Sequence of chain 52.C:
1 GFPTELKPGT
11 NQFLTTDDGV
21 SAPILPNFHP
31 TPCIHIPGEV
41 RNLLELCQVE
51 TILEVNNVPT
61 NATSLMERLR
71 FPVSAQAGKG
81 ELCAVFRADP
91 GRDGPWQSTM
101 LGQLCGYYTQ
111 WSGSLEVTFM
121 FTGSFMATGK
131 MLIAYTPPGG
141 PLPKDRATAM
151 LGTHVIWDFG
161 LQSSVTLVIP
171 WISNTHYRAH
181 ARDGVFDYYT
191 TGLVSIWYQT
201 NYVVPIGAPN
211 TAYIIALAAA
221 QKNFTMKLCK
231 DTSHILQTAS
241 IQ

Sequence of chain 51.A:
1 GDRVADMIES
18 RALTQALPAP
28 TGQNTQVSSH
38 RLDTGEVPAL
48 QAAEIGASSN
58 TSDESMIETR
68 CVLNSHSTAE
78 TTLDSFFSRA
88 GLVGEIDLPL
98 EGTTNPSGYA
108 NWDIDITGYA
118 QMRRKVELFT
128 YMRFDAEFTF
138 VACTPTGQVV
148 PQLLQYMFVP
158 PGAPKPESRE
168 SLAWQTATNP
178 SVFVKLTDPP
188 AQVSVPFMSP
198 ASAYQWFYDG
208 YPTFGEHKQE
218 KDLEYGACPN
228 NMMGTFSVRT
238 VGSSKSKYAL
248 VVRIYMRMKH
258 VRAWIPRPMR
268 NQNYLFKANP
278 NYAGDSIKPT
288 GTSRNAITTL

This small molecule binds to this protein.
Small molecule (SMILES): CCO/N=C/c1ccc(OCC[C@@H](C)CCN2CCN(c3ccnc(N)c3)C2=O)cc1

Binding-site contacts:
Ligand atom CAA contacts residue SER178 of chain 51.A at 3.5 Å.
Ligand atom CAB contacts residue PHE135 of chain 51.A at 3.8 Å (hydrophobic).
Ligand atom CAE contacts residue PHE137 of chain 51.A at 3.9 Å (hydrophobic).
Ligand atom CAG contacts residue GLN202 of chain 51.A at 3.5 Å.
Ligand atom OAV contacts residue VAL190 of chain 51.A at 3.9 Å.
Ligand atom CAA contacts residue TYR153 of chain 51.A at 3.9 Å (hydrophobic).
Ligand atom CAI contacts residue PHE155 of chain 51.A at 3.1 Å (hydrophobic).
Ligand atom OAD contacts residue ILE113 of chain 51.A at 3.1 Å (h-bond).
Ligand atom NAC contacts residue THR114 of chain 51.A at 3.1 Å (h-bond).
Ligand atom CAR contacts residue ASN228 of chain 51.A at 3.7 Å.
Ligand atom OAD contacts residue ASP112 of chain 51.A at 3.4 Å.
Ligand atom CAH contacts residue VAL192 of chain 51.A at 3.5 Å (hydrophobic).
Ligand atom CAF contacts residue TRP203 of chain 51.A at 3.7 Å (hydrophobic).
Ligand atom CAH contacts residue PHE135 of chain 51.A at 3.4 Å (hydrophobic).
Ligand atom CAY contacts residue THR114 of chain 51.A at 3.8 Å.
Ligand atom CAR contacts residue TYR201 of chain 51.A at 3.2 Å (hydrophobic).
Ligand atom NBE contacts residue TRP203 of chain 51.A at 3.8 Å.
Ligand atom CAL contacts residue THR114 of chain 51.A at 3.8 Å.
Ligand atom CAJ contacts residue PHE135 of chain 51.A at 3.1 Å (hydrophobic).
Ligand atom CAF contacts residue GLN202 of chain 51.A at 3.5 Å.
Ligand atom CAM contacts residue PHE155 of chain 51.A at 3.8 Å (hydrophobic).
Ligand atom CBB contacts residue ASN228 of chain 51.A at 3.7 Å.
Ligand atom CAM contacts residue PRO177 of chain 51.A at 3.6 Å (hydrophobic).
Ligand atom CAN contacts residue PHE135 of chain 51.A at 3.4 Å (hydrophobic).
Ligand atom CAJ contacts residue VAL192 of chain 51.A at 3.7 Å (hydrophobic).
Ligand atom CAA contacts residue VAL179 of chain 51.A at 3.1 Å (hydrophobic).
Ligand atom CAF contacts residue ASN228 of chain 51.A at 3.8 Å.
Ligand atom CAK contacts residue PHE155 of chain 51.A at 2.9 Å (hydrophobic).
Ligand atom CAS contacts residue ASN228 of chain 51.A at 3.8 Å.
Ligand atom CAB contacts residue PHE131 of chain 51.A at 3.8 Å (hydrophobic).
Ligand atom CAQ contacts residue ILE113 of chain 51.A at 3.9 Å (hydrophobic).
Ligand atom OAW contacts residue ILE111 of chain 51.A at 3.2 Å.
Ligand atom OAW contacts residue MET195 of chain 51.A at 3.5 Å.
Ligand atom CAA contacts residue PRO177 of chain 51.A at 3.5 Å (hydrophobic).
Ligand atom CBA contacts residue ILE111 of chain 51.A at 3.7 Å (hydrophobic).
Ligand atom CAZ contacts residue VAL192 of chain 51.A at 3.6 Å (hydrophobic).
Ligand atom NAT contacts residue PHE155 of chain 51.A at 3.6 Å.
Ligand atom CAS contacts residue TYR201 of chain 51.A at 3.7 Å (hydrophobic).
Ligand atom NAC contacts residue ALA275 of chain 51.A at 3.5 Å.
Ligand atom CAG contacts residue ASN228 of chain 51.A at 3.3 Å.

Sequence of chain 51.C:
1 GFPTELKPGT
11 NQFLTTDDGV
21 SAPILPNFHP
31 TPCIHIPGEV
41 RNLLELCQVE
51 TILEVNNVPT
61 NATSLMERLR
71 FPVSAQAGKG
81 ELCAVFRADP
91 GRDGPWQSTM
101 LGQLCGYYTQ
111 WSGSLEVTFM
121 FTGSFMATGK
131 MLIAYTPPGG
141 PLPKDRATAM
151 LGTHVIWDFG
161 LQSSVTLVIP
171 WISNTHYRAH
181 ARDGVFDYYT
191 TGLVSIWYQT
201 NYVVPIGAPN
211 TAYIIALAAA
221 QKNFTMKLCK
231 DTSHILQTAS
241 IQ